The protein below binds the small molecule below.
Small molecule (SMILES): OC[C@H]1O[C@@H](O)[C@H](O)[C@@H](O)[C@@H]1O

Binding-site contacts:
Ligand atom O4 contacts residue ASN61 of chain 1.A at 4.1 Å.
Ligand atom C3 contacts residue GLU378 of chain 1.A at 4.0 Å.
Ligand atom C1 contacts residue TYR315 of chain 1.A at 4.5 Å (hydrophobic).
Ligand atom C4 contacts residue TRP411 of chain 1.A at 4.2 Å (hydrophobic).
Ligand atom O5 contacts residue GLU206 of chain 1.A at 3.7 Å.
Ligand atom O4 contacts residue TRP411 of chain 1.A at 4.0 Å.
Ligand atom O2 contacts residue GLU206 of chain 1.A at 3.5 Å (salt-bridge).
Ligand atom C5 contacts residue TRP411 of chain 1.A at 3.7 Å (hydrophobic).
Ligand atom C2 contacts residue ASN205 of chain 1.A at 3.9 Å.
Ligand atom C2 contacts residue GLU206 of chain 1.A at 3.7 Å.
Ligand atom C2 contacts residue GLY60 of chain 1.A at 4.3 Å.
Ligand atom C2 contacts residue ASN61 of chain 1.A at 3.3 Å.
Ligand atom O2 contacts residue GLU378 of chain 1.A at 2.5 Å (salt-bridge).
Ligand atom O5 contacts residue GLU378 of chain 1.A at 2.9 Å (salt-bridge).
Ligand atom O6 contacts residue PHE321 of chain 1.A at 4.2 Å.
Ligand atom O1 contacts residue ASN61 of chain 1.A at 4.1 Å.
Ligand atom C1 contacts residue GLU206 of chain 1.A at 2.8 Å.
Ligand atom O5 contacts residue TYR315 of chain 1.A at 3.3 Å (h-bond).
Ligand atom C1 contacts residue GLU378 of chain 1.A at 3.3 Å.
Ligand atom C4 contacts residue ASN61 of chain 1.A at 4.0 Å.
Ligand atom C5 contacts residue GLU378 of chain 1.A at 3.5 Å.
Ligand atom O3 contacts residue GLY60 of chain 1.A at 3.5 Å.
Ligand atom O1 contacts residue GLU206 of chain 1.A at 2.7 Å (salt-bridge).
Ligand atom C6 contacts residue TYR315 of chain 1.A at 3.6 Å (hydrophobic).
Ligand atom C1 contacts residue ASN61 of chain 1.A at 4.2 Å.
Ligand atom O6 contacts residue TYR315 of chain 1.A at 3.7 Å.
Ligand atom O3 contacts residue TRP411 of chain 1.A at 3.8 Å.
Ligand atom O3 contacts residue ASN61 of chain 1.A at 2.9 Å (h-bond).
Ligand atom C6 contacts residue TRP411 of chain 1.A at 3.7 Å (hydrophobic).
Ligand atom O2 contacts residue HIS313 of chain 1.A at 4.2 Å.
Ligand atom O2 contacts residue ASN61 of chain 1.A at 3.9 Å.
Ligand atom C5 contacts residue TYR315 of chain 1.A at 3.5 Å (hydrophobic).
Ligand atom O2 contacts residue GLY60 of chain 1.A at 3.5 Å.
Ligand atom C3 contacts residue TRP411 of chain 1.A at 3.8 Å (hydrophobic).
Ligand atom O2 contacts residue ASN205 of chain 1.A at 3.2 Å (h-bond).
Ligand atom C6 contacts residue PHE321 of chain 1.A at 4.4 Å (hydrophobic).
Ligand atom C3 contacts residue ASN61 of chain 1.A at 3.9 Å.
Ligand atom C2 contacts residue GLU378 of chain 1.A at 3.6 Å.
Ligand atom C4 contacts residue GLU378 of chain 1.A at 4.5 Å.
Ligand atom C3 contacts residue GLY60 of chain 1.A at 4.2 Å.

Sequence of chain 1.A:
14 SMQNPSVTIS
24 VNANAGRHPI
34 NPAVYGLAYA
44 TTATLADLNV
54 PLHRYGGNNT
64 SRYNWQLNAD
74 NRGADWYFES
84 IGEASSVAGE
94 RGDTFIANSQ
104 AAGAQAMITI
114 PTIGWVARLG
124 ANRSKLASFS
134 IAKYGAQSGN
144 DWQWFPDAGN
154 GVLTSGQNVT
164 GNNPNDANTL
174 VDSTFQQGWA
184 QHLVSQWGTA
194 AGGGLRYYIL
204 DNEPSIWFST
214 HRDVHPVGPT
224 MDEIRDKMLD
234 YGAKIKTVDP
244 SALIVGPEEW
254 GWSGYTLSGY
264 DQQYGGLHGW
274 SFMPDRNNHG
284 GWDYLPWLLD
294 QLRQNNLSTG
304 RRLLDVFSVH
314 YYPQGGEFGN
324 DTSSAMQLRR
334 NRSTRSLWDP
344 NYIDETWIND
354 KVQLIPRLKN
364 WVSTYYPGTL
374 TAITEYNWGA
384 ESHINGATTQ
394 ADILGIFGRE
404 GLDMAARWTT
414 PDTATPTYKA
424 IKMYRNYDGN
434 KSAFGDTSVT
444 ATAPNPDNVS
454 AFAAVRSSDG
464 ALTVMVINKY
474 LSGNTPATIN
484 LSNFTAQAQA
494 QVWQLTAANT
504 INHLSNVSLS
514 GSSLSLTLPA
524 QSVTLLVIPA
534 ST